This protein binds this small molecule.
Small molecule (SMILES): CC(=O)N[C@@H]1[C@@H](O)[C@H](O)[C@@H](CO)O[C@H]1O

Binding-site contacts:
Ligand atom C4 contacts residue ASN1131 of chain 1.A at 4.3 Å.
Ligand atom O7 contacts residue ASN1131 of chain 1.A at 4.1 Å.
Ligand atom C1 contacts residue ASN1131 of chain 1.A at 1.5 Å.
Ligand atom C2 contacts residue ASN1131 of chain 1.A at 2.5 Å.
Ligand atom C7 contacts residue ASN1131 of chain 1.A at 3.7 Å.
Ligand atom C3 contacts residue ASN1131 of chain 1.A at 3.8 Å.
Ligand atom O5 contacts residue ASN1131 of chain 1.A at 2.4 Å (h-bond).
Ligand atom N2 contacts residue ASN1131 of chain 1.A at 2.9 Å (h-bond).
Ligand atom C5 contacts residue ASN1131 of chain 1.A at 3.7 Å.

Sequence of chain 1.A:
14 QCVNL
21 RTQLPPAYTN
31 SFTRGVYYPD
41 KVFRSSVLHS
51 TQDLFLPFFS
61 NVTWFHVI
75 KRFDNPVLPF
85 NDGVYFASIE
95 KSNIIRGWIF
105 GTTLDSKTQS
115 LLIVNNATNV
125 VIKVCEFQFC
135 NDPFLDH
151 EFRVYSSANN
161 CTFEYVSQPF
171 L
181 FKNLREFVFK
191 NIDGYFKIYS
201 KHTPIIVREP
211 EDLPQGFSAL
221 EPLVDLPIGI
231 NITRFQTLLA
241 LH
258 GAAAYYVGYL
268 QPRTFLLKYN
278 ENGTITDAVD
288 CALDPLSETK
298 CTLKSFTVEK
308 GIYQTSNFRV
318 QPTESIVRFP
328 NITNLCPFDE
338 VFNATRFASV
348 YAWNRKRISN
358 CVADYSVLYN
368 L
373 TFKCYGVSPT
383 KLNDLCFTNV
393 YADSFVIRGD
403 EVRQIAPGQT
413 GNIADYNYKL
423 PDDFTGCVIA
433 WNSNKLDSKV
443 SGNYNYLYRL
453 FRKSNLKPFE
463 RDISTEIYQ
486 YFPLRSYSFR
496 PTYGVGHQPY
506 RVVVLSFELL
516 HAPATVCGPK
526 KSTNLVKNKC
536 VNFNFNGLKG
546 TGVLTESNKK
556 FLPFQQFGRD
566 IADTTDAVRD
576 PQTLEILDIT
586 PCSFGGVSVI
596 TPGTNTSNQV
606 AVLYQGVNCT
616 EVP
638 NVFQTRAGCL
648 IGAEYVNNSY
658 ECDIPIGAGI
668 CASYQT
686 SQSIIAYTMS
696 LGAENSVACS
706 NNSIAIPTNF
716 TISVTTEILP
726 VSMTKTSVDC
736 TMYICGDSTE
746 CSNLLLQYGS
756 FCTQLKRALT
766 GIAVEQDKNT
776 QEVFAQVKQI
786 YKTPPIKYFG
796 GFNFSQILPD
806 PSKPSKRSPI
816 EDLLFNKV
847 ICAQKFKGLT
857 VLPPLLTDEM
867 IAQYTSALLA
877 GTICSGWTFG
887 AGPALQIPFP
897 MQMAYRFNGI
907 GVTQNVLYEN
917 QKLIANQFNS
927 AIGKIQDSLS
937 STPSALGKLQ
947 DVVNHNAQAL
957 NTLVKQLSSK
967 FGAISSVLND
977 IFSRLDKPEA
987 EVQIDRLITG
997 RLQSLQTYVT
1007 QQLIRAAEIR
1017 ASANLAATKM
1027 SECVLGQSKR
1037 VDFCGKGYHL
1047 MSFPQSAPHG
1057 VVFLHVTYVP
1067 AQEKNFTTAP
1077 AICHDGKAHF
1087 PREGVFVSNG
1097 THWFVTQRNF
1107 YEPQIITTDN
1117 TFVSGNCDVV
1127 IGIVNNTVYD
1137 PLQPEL